Sequence of chain 1.G:
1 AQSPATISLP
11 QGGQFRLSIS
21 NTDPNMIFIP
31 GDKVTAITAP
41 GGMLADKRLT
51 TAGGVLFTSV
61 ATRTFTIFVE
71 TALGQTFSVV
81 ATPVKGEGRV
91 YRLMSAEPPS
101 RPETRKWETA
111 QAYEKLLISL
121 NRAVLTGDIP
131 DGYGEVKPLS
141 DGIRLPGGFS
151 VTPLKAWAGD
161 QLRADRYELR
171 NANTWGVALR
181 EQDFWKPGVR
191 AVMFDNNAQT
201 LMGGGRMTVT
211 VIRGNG

Sequence of chain 1.MB:
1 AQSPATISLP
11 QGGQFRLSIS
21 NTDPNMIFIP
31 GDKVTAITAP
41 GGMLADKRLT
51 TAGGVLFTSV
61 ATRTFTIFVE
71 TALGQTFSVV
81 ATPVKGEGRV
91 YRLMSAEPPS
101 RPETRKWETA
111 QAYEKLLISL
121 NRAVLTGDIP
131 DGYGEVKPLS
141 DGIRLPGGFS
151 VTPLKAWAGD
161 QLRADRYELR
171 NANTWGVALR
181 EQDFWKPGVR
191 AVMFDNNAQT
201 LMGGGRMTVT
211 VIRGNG

A small-molecule ligand and the protein it binds are described below.
Small molecule (SMILES): CSCC[C@H](NC(=O)CNC(=O)[C@@H]1CCCN1)C(=O)N[C@@H](CCSC)C(=O)N[C@@H](CC(=O)O)C(=O)N[C@@H](CO)C(=O)N[C@@H](CCC(N)=O)C(=O)N[C@@H](CCC(=O)O)C(=O)N[C@@H](Cc1ccccc1)C(=O)N[C@H](C=O)CO

Binding-site contacts:
Ligand atom O contacts residue THR38 of chain 1.MB at 3.6 Å.
Ligand atom CG contacts residue ALA39 of chain 1.MB at 3.8 Å (hydrophobic).
Ligand atom OD1 contacts residue MET43 of chain 1.MB at 3.4 Å (h-bond).
Ligand atom CA contacts residue THR35 of chain 1.MB at 3.8 Å.
Ligand atom CD2 contacts residue THR35 of chain 1.MB at 3.7 Å.
Ligand atom O contacts residue THR58 of chain 1.G at 3.5 Å.
Ligand atom CB contacts residue LEU49 of chain 1.MB at 3.8 Å (hydrophobic).
Ligand atom OD2 contacts residue ALA39 of chain 1.MB at 3.0 Å (h-bond).
Ligand atom CB contacts residue THR38 of chain 1.MB at 4.0 Å.
Ligand atom CZ contacts residue VAL55 of chain 1.MB at 3.6 Å (hydrophobic).
Ligand atom CD2 contacts residue LEU49 of chain 1.MB at 3.7 Å (hydrophobic).
Ligand atom OG contacts residue ARG48 of chain 1.G at 3.7 Å.
Ligand atom CB contacts residue THR35 of chain 1.MB at 3.8 Å.
Ligand atom CG contacts residue MET43 of chain 1.MB at 3.5 Å (hydrophobic).
Ligand atom N contacts residue ASP46 of chain 1.G at 3.6 Å.
Ligand atom OE1 contacts residue LYS47 of chain 1.MB at 3.1 Å.
Ligand atom OD2 contacts residue MET43 of chain 1.MB at 3.0 Å (h-bond).
Ligand atom O contacts residue THR35 of chain 1.MB at 3.9 Å.
Ligand atom CA contacts residue ILE37 of chain 1.MB at 3.6 Å (hydrophobic).
Ligand atom CE contacts residue ASP46 of chain 1.G at 3.2 Å.
Ligand atom CA contacts residue THR35 of chain 1.MB at 3.4 Å.
Ligand atom O contacts residue MET43 of chain 1.MB at 3.9 Å.
Ligand atom O contacts residue ILE37 of chain 1.MB at 3.3 Å (h-bond).
Ligand atom O contacts residue ALA39 of chain 1.MB at 3.6 Å.
Ligand atom N contacts residue THR35 of chain 1.MB at 2.8 Å (h-bond).
Ligand atom CA contacts residue ASP46 of chain 1.G at 3.8 Å.
Ligand atom CB contacts residue ALA39 of chain 1.MB at 3.9 Å (hydrophobic).
Ligand atom OG contacts residue THR38 of chain 1.MB at 3.4 Å (h-bond).
Ligand atom CE contacts residue ARG48 of chain 1.G at 3.7 Å.
Ligand atom O contacts residue ILE37 of chain 1.MB at 3.8 Å.
Ligand atom CB contacts residue PRO40 of chain 1.MB at 4.0 Å (hydrophobic).
Ligand atom N contacts residue ILE37 of chain 1.MB at 3.5 Å (h-bond).
Ligand atom CB contacts residue ARG48 of chain 1.G at 3.9 Å.
Ligand atom SD contacts residue THR38 of chain 1.MB at 3.9 Å.
Ligand atom CG contacts residue THR35 of chain 1.MB at 3.9 Å.
Ligand atom O contacts residue ALA36 of chain 1.MB at 3.2 Å.
Ligand atom C contacts residue THR35 of chain 1.MB at 3.5 Å.
Ligand atom CG contacts residue PRO40 of chain 1.MB at 3.5 Å (hydrophobic).
Ligand atom CE2 contacts residue VAL55 of chain 1.MB at 3.5 Å (hydrophobic).
Ligand atom CD2 contacts residue VAL34 of chain 1.MB at 3.8 Å (hydrophobic).